A protein and the small-molecule ligand that binds it are described below.
Small molecule (SMILES): Clc1ccc(-n2cnnn2)cc1

Sequence of chain 1.B:
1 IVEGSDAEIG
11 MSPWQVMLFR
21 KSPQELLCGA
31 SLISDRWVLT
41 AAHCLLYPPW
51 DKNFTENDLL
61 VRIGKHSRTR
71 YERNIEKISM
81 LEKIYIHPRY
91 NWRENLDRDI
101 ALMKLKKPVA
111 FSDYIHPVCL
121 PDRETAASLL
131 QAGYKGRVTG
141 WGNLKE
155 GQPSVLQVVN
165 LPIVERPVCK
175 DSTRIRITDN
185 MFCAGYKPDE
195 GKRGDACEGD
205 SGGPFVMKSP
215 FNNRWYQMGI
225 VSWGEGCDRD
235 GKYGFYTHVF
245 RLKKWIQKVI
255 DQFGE

Binding-site contacts:
Ligand atom C7 contacts residue TRP227 of chain 1.B at 3.6 Å (hydrophobic).
Ligand atom C2 contacts residue VAL225 of chain 1.B at 3.7 Å (hydrophobic).
Ligand atom CL1 contacts residue VAL225 of chain 1.B at 3.4 Å.
Ligand atom C9 contacts residue GLY230 of chain 1.B at 3.8 Å.
Ligand atom C2 contacts residue GLY228 of chain 1.B at 4.0 Å.
Ligand atom N11 contacts residue CYS231 of chain 1.B at 3.6 Å (h-bond).
Ligand atom CL1 contacts residue TRP227 of chain 1.B at 3.6 Å.
Ligand atom N8 contacts residue CYS201 of chain 1.B at 4.0 Å.
Ligand atom C3 contacts residue TRP227 of chain 1.B at 4.1 Å (hydrophobic).
Ligand atom C7 contacts residue GLY228 of chain 1.B at 3.9 Å.
Ligand atom CL1 contacts residue PHE239 of chain 1.B at 3.6 Å.
Ligand atom N12 contacts residue GLU202 of chain 1.B at 2.9 Å (salt-bridge).
Ligand atom N11 contacts residue GLU202 of chain 1.B at 3.3 Å (salt-bridge).
Ligand atom C6 contacts residue SER205 of chain 1.B at 3.8 Å.
Ligand atom CL1 contacts residue GLY238 of chain 1.B at 3.5 Å.
Ligand atom C2 contacts residue TRP227 of chain 1.B at 3.6 Å (hydrophobic).
Ligand atom C6 contacts residue GLY228 of chain 1.B at 4.0 Å.
Ligand atom N10 contacts residue CYS231 of chain 1.B at 3.9 Å.
Ligand atom N12 contacts residue CYS201 of chain 1.B at 3.0 Å.
Ligand atom C2 contacts residue ALA200 of chain 1.B at 3.8 Å (hydrophobic).
Ligand atom N11 contacts residue CYS201 of chain 1.B at 3.8 Å.
Ligand atom CL1 contacts residue ALA200 of chain 1.B at 4.0 Å.
Ligand atom C4 contacts residue ALA200 of chain 1.B at 3.3 Å (hydrophobic).
Ligand atom C9 contacts residue CYS231 of chain 1.B at 4.1 Å (hydrophobic).
Ligand atom C5 contacts residue GLY228 of chain 1.B at 4.1 Å.
Ligand atom C3 contacts residue GLY238 of chain 1.B at 4.1 Å.
Ligand atom N12 contacts residue CYS231 of chain 1.B at 3.6 Å (h-bond).
Ligand atom C7 contacts residue VAL225 of chain 1.B at 3.5 Å (hydrophobic).
Ligand atom C4 contacts residue GLY228 of chain 1.B at 4.1 Å.
Ligand atom C5 contacts residue ALA200 of chain 1.B at 4.1 Å (hydrophobic).
Ligand atom C3 contacts residue ALA200 of chain 1.B at 3.5 Å (hydrophobic).
Ligand atom N8 contacts residue CYS231 of chain 1.B at 4.0 Å.
Ligand atom C3 contacts residue GLY228 of chain 1.B at 4.1 Å.
Ligand atom CL1 contacts residue TYR240 of chain 1.B at 3.8 Å.
Ligand atom C4 contacts residue GLY230 of chain 1.B at 3.5 Å.
Ligand atom C6 contacts residue TRP227 of chain 1.B at 4.0 Å (hydrophobic).
Ligand atom C5 contacts residue CYS201 of chain 1.B at 4.2 Å (hydrophobic).
Ligand atom C7 contacts residue SER205 of chain 1.B at 4.1 Å.
Ligand atom C3 contacts residue ASP199 of chain 1.B at 3.4 Å.
Ligand atom C9 contacts residue GLY228 of chain 1.B at 3.7 Å.